Sequence of chain 1.D:
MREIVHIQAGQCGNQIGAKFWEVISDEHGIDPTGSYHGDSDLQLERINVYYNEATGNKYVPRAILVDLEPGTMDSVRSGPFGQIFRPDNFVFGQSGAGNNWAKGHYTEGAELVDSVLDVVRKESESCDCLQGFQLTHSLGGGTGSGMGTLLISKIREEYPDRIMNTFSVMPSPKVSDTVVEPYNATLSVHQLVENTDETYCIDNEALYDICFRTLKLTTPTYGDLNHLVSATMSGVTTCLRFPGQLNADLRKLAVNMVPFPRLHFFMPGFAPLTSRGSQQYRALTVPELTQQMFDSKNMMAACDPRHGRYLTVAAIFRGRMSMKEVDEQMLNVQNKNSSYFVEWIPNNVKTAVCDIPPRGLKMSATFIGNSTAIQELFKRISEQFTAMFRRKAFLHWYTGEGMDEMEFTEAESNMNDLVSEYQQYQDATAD

A protein and the small-molecule ligand that binds it are described below.
Small molecule (SMILES): Cc1cc(C(=O)Nc2ccn(C)n2)on1

Binding-site contacts:
Ligand atom C2 contacts residue VAL236 of chain 1.D at 3.2 Å (hydrophobic).
Ligand atom N3 contacts residue VAL236 of chain 1.D at 3.6 Å (h-bond).
Ligand atom N contacts residue LEU250 of chain 1.D at 3.5 Å.
Ligand atom O1 contacts residue LEU253 of chain 1.D at 3.4 Å.
Ligand atom C1 contacts residue LEU240 of chain 1.D at 3.5 Å (hydrophobic).
Ligand atom O contacts residue GLU198 of chain 1.D at 3.4 Å (salt-bridge).
Ligand atom C3 contacts residue TYR200 of chain 1.D at 3.1 Å (hydrophobic).
Ligand atom C8 contacts residue ILE316 of chain 1.D at 3.7 Å (hydrophobic).
Ligand atom N1 contacts residue VAL236 of chain 1.D at 3.0 Å (h-bond).
Ligand atom C3 contacts residue LEU250 of chain 1.D at 3.8 Å (hydrophobic).
Ligand atom O contacts residue ASN165 of chain 1.D at 2.9 Å (h-bond).
Ligand atom C4 contacts residue TYR200 of chain 1.D at 2.8 Å (hydrophobic).
Ligand atom C5 contacts residue ILE368 of chain 1.D at 3.9 Å (hydrophobic).
Ligand atom C contacts residue GLN134 of chain 1.D at 3.1 Å.
Ligand atom N contacts residue ASN165 of chain 1.D at 3.0 Å (h-bond).
Ligand atom C3 contacts residue VAL236 of chain 1.D at 3.8 Å (hydrophobic).
Ligand atom N2 contacts residue ILE368 of chain 1.D at 3.7 Å.
Ligand atom C5 contacts residue LEU253 of chain 1.D at 3.4 Å (hydrophobic).
Ligand atom C7 contacts residue K0M1 of chain 1.V at 3.6 Å.
Ligand atom N1 contacts residue LEU253 of chain 1.D at 3.8 Å.
Ligand atom C2 contacts residue LEU240 of chain 1.D at 3.2 Å (hydrophobic).
Ligand atom C7 contacts residue ILE368 of chain 1.D at 3.8 Å (hydrophobic).
Ligand atom C contacts residue PHE167 of chain 1.D at 3.6 Å (hydrophobic).
Ligand atom N contacts residue TYR200 of chain 1.D at 3.8 Å.
Ligand atom C1 contacts residue LEU250 of chain 1.D at 3.7 Å (hydrophobic).
Ligand atom C8 contacts residue CYS239 of chain 1.D at 3.3 Å (hydrophobic).
Ligand atom C6 contacts residue LEU253 of chain 1.D at 3.5 Å (hydrophobic).
Ligand atom C contacts residue THR237 of chain 1.D at 3.3 Å.
Ligand atom O contacts residue TYR200 of chain 1.D at 3.1 Å (h-bond).
Ligand atom N1 contacts residue TYR200 of chain 1.D at 3.5 Å (h-bond).
Ligand atom O1 contacts residue TYR200 of chain 1.D at 2.6 Å (h-bond).
Ligand atom C5 contacts residue VAL236 of chain 1.D at 3.7 Å (hydrophobic).
Ligand atom O contacts residue LEU250 of chain 1.D at 3.5 Å.
Ligand atom C contacts residue LEU240 of chain 1.D at 3.6 Å (hydrophobic).
Ligand atom N3 contacts residue ILE368 of chain 1.D at 3.8 Å.
Ligand atom N2 contacts residue K0M1 of chain 1.V at 3.8 Å.
Ligand atom N3 contacts residue LEU253 of chain 1.D at 3.8 Å.
Ligand atom O1 contacts residue GLU198 of chain 1.D at 3.0 Å (salt-bridge).
Ligand atom C contacts residue TYR50 of chain 1.D at 3.5 Å (hydrophobic).
Ligand atom C8 contacts residue K0M1 of chain 1.V at 3.6 Å.